Binding-site contacts:
Ligand atom PA contacts residue MG1 of chain 1.C at 3.5 Å.
Ligand atom O5' contacts residue SER172 of chain 1.A at 3.4 Å (h-bond).
Ligand atom N3A contacts residue SER172 of chain 1.A at 2.6 Å (h-bond).
Ligand atom O2B contacts residue ARG171 of chain 1.A at 2.9 Å (salt-bridge).
Ligand atom O2A contacts residue MG1 of chain 1.C at 2.1 Å.
Ligand atom PB contacts residue GLY173 of chain 1.A at 3.9 Å.
Ligand atom O1B contacts residue SER172 of chain 1.A at 3.8 Å.
Ligand atom O2B contacts residue MG1 of chain 1.C at 2.1 Å.
Ligand atom C3' contacts residue ILE74 of chain 1.A at 3.9 Å (hydrophobic).
Ligand atom O1A contacts residue ARG171 of chain 1.A at 3.4 Å.
Ligand atom N3A contacts residue GLY173 of chain 1.A at 3.6 Å (h-bond).
Ligand atom N3 contacts residue ARG84 of chain 1.A at 2.9 Å (salt-bridge).
Ligand atom O1B contacts residue ARG171 of chain 1.A at 3.2 Å (salt-bridge).
Ligand atom O3' contacts residue TYR79 of chain 1.A at 3.8 Å.
Ligand atom O3' contacts residue ASP76 of chain 1.A at 2.9 Å (salt-bridge).
Ligand atom O3' contacts residue ILE75 of chain 1.A at 3.8 Å.
Ligand atom O1B contacts residue GLY173 of chain 1.A at 3.0 Å (h-bond).
Ligand atom O3G contacts residue MG1 of chain 1.C at 2.3 Å.
Ligand atom C6 contacts residue SER172 of chain 1.A at 3.9 Å.
Ligand atom C3' contacts residue ASP76 of chain 1.A at 3.7 Å.
Ligand atom O4 contacts residue ARG84 of chain 1.A at 3.4 Å (salt-bridge).
Ligand atom O1A contacts residue GLN213 of chain 1.A at 3.5 Å (h-bond).
Ligand atom C2' contacts residue TYR79 of chain 1.A at 3.7 Å (hydrophobic).
Ligand atom O4 contacts residue HIS71 of chain 1.A at 3.4 Å.
Ligand atom C4 contacts residue ARG84 of chain 1.A at 3.6 Å.
Ligand atom O1A contacts residue SER172 of chain 1.A at 2.8 Å (h-bond).
Ligand atom C2 contacts residue ARG84 of chain 1.A at 3.9 Å.
Ligand atom C5 contacts residue SER172 of chain 1.A at 3.7 Å.
Ligand atom PB contacts residue ARG171 of chain 1.A at 3.8 Å.
Ligand atom PA contacts residue SER172 of chain 1.A at 3.4 Å.
Ligand atom O3B contacts residue MG1 of chain 1.C at 3.8 Å.
Ligand atom O2 contacts residue LEU83 of chain 1.A at 3.7 Å.
Ligand atom PB contacts residue MG1 of chain 1.C at 3.4 Å.
Ligand atom C2' contacts residue ILE75 of chain 1.A at 3.7 Å (hydrophobic).
Ligand atom C5 contacts residue GLY73 of chain 1.A at 3.6 Å.
Ligand atom O4 contacts residue GLY73 of chain 1.A at 3.6 Å.
Ligand atom O2 contacts residue ARG84 of chain 1.A at 3.1 Å (salt-bridge).
Ligand atom C3' contacts residue ILE75 of chain 1.A at 3.9 Å (hydrophobic).
Ligand atom C4 contacts residue GLY73 of chain 1.A at 3.9 Å.
Ligand atom PG contacts residue MG1 of chain 1.C at 3.6 Å.

The small molecule below binds the protein below.
Small molecule (SMILES): O=c1ccn([C@H]2C[C@H](O)[C@@H](CO[P](=O)(O)N[P](=O)(O)OP(=O)(O)O)O2)c(=O)[nH]1

Sequence of chain 1.A:
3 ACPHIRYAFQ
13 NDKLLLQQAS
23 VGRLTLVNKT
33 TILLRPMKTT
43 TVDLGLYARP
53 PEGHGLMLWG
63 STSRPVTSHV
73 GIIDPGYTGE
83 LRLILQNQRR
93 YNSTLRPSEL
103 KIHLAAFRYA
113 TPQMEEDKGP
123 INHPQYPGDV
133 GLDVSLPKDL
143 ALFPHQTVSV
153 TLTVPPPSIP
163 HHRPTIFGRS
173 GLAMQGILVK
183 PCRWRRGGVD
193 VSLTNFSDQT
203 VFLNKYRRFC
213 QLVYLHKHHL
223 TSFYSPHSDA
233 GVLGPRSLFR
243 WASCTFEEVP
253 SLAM